A small-molecule ligand and the protein it binds are described below.
Small molecule (SMILES): CC(C)(C)OC(=O)N[C@H](CS[C@H](Cc1ccccc1)C(=O)NCCc1cccnc1)Cc1cccc2ccccc12

Sequence of chain 1.A:
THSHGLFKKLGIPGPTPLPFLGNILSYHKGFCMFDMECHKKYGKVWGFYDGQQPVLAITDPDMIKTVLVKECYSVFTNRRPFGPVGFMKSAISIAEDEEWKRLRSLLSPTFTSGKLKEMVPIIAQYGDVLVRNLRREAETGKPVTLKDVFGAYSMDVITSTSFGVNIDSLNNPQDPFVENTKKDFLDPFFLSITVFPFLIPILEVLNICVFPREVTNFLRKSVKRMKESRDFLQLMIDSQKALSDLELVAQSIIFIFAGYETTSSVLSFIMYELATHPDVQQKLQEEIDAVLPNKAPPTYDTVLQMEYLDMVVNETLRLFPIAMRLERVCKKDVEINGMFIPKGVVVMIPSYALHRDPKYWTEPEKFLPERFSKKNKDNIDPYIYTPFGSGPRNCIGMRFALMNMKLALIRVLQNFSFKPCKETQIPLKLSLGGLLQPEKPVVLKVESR

Binding-site contacts:
Ligand atom C03 contacts residue ARG86 of chain 1.A at 3.6 Å.
Ligand atom C01 contacts residue GLU354 of chain 1.A at 3.0 Å.
Ligand atom C06 contacts residue PHE88 of chain 1.A at 3.7 Å (hydrophobic).
Ligand atom C37 contacts residue HEM1 of chain 1.B at 3.5 Å.
Ligand atom C40 contacts residue SER99 of chain 1.A at 3.7 Å.
Ligand atom O21 contacts residue SER99 of chain 1.A at 2.3 Å (h-bond).
Ligand atom C26 contacts residue HEM1 of chain 1.B at 3.1 Å.
Ligand atom C15 contacts residue PHE221 of chain 1.A at 3.7 Å (hydrophobic).
Ligand atom C16 contacts residue PHE221 of chain 1.A at 3.4 Å (hydrophobic).
Ligand atom O05 contacts residue PHE195 of chain 1.A at 3.3 Å.
Ligand atom C32 contacts residue ARG85 of chain 1.A at 3.9 Å.
Ligand atom C40 contacts residue HEM1 of chain 1.B at 3.8 Å.
Ligand atom C17 contacts residue PHE221 of chain 1.A at 3.7 Å (hydrophobic).
Ligand atom C31 contacts residue ARG85 of chain 1.A at 3.8 Å.
Ligand atom C26 contacts residue ALA285 of chain 1.A at 3.5 Å (hydrophobic).
Ligand atom O07 contacts residue ARG86 of chain 1.A at 3.7 Å.
Ligand atom C38 contacts residue HEM1 of chain 1.B at 3.9 Å.
Ligand atom C17 contacts residue PHE284 of chain 1.A at 3.3 Å (hydrophobic).
Ligand atom O21 contacts residue ILE281 of chain 1.A at 3.2 Å.
Ligand atom C41 contacts residue SER99 of chain 1.A at 3.9 Å.
Ligand atom C36 contacts residue ALA350 of chain 1.A at 3.4 Å (hydrophobic).
Ligand atom N08 contacts residue PHE88 of chain 1.A at 3.9 Å.
Ligand atom C24 contacts residue ALA285 of chain 1.A at 3.6 Å (hydrophobic).
Ligand atom C23 contacts residue SER99 of chain 1.A at 3.7 Å.
Ligand atom C35 contacts residue ARG352 of chain 1.A at 3.9 Å.
Ligand atom C18 contacts residue PHE284 of chain 1.A at 3.4 Å (hydrophobic).
Ligand atom C28 contacts residue HEM1 of chain 1.B at 3.1 Å.
Ligand atom C20 contacts residue SER99 of chain 1.A at 3.4 Å.
Ligand atom C01 contacts residue ARG86 of chain 1.A at 3.5 Å.
Ligand atom O07 contacts residue PHE88 of chain 1.A at 3.4 Å.
Ligand atom N08 contacts residue PHE195 of chain 1.A at 3.5 Å.
Ligand atom C15 contacts residue ILE281 of chain 1.A at 3.7 Å (hydrophobic).
Ligand atom S11 contacts residue ILE100 of chain 1.A at 3.8 Å.
Ligand atom N27 contacts residue HEM1 of chain 1.B at 2.4 Å.
Ligand atom C25 contacts residue ALA285 of chain 1.A at 3.8 Å (hydrophobic).
Ligand atom C23 contacts residue ILE281 of chain 1.A at 3.7 Å (hydrophobic).
Ligand atom C41 contacts residue ARG85 of chain 1.A at 3.7 Å.
Ligand atom C35 contacts residue ALA350 of chain 1.A at 3.7 Å (hydrophobic).
Ligand atom C06 contacts residue PHE195 of chain 1.A at 3.7 Å (hydrophobic).
Ligand atom C39 contacts residue HEM1 of chain 1.B at 3.3 Å.